Binding-site contacts:
Ligand atom NZ contacts residue TYR162 of chain 1.B at 3.5 Å (h-bond).
Ligand atom CB contacts residue HIS52 of chain 1.B at 3.6 Å.
Ligand atom CD contacts residue ASN153 of chain 1.B at 3.6 Å.
Ligand atom CE contacts residue ASP40 of chain 1.A at 3.4 Å.
Ligand atom N1 contacts residue VAL156 of chain 1.B at 3.6 Å.
Ligand atom CG contacts residue GLY154 of chain 1.B at 3.7 Å.
Ligand atom CD contacts residue PHE41 of chain 1.A at 3.4 Å (hydrophobic).
Ligand atom CB contacts residue TYR162 of chain 1.B at 3.7 Å (hydrophobic).
Ligand atom NZ contacts residue GLY39 of chain 1.A at 3.0 Å (h-bond).
Ligand atom CB contacts residue TYR131 of chain 1.B at 3.3 Å (hydrophobic).
Ligand atom CE contacts residue PHE41 of chain 1.A at 3.5 Å (hydrophobic).
Ligand atom CA contacts residue ASP130 of chain 1.B at 3.7 Å.
Ligand atom CB contacts residue ASP130 of chain 1.B at 3.5 Å.
Ligand atom CE contacts residue GLY152 of chain 1.B at 3.8 Å.
Ligand atom NZ contacts residue ASN153 of chain 1.B at 2.8 Å (h-bond).
Ligand atom O contacts residue GLY152 of chain 1.B at 3.5 Å (h-bond).
Ligand atom N contacts residue TYR162 of chain 1.B at 3.6 Å.
Ligand atom CD contacts residue TYR131 of chain 1.B at 3.4 Å (hydrophobic).
Ligand atom CB contacts residue ALA133 of chain 1.B at 3.6 Å (hydrophobic).
Ligand atom NZ contacts residue GLY152 of chain 1.B at 2.8 Å (h-bond).
Ligand atom C contacts residue TYR162 of chain 1.B at 3.7 Å (hydrophobic).
Ligand atom CG contacts residue TYR131 of chain 1.B at 3.6 Å (hydrophobic).
Ligand atom O contacts residue GLY154 of chain 1.B at 3.2 Å (h-bond).
Ligand atom CD contacts residue TYR162 of chain 1.B at 3.8 Å (hydrophobic).
Ligand atom CD contacts residue HIS52 of chain 1.B at 3.7 Å.
Ligand atom C contacts residue GLY152 of chain 1.B at 3.5 Å.
Ligand atom N2 contacts residue GLY160 of chain 1.B at 3.3 Å (h-bond).
Ligand atom NZ contacts residue ASP40 of chain 1.A at 3.3 Å (salt-bridge).
Ligand atom NZ contacts residue PHE41 of chain 1.A at 2.8 Å (h-bond).
Ligand atom C2 contacts residue ASP130 of chain 1.B at 3.6 Å.
Ligand atom CA contacts residue GLY152 of chain 1.B at 3.3 Å.
Ligand atom O contacts residue TYR162 of chain 1.B at 2.8 Å (h-bond).
Ligand atom CB contacts residue GLY154 of chain 1.B at 3.3 Å.
Ligand atom CE contacts residue ASN153 of chain 1.B at 3.5 Å.
Ligand atom NZ contacts residue SER136 of chain 1.B at 3.3 Å (h-bond).
Ligand atom N contacts residue ASP130 of chain 1.B at 2.8 Å (salt-bridge).
Ligand atom CD contacts residue GLY154 of chain 1.B at 3.6 Å.
Ligand atom N2 contacts residue ASP130 of chain 1.B at 2.8 Å (salt-bridge).
Ligand atom CE contacts residue SER136 of chain 1.B at 3.1 Å.
Ligand atom N contacts residue ALA133 of chain 1.B at 3.5 Å.

Sequence of chain 1.A:
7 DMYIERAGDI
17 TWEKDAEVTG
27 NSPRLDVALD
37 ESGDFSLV

A small-molecule ligand and the protein it binds are described below.
Small molecule (SMILES): CCCC[C@H]1NC(=O)CCNC(=O)CNC(=O)[C@H](N=C(N)N)CCCCNC(=O)[C@H](CCCCN)NC(=O)[C@H](CCCCN)NC1=O

Sequence of chain 1.B:
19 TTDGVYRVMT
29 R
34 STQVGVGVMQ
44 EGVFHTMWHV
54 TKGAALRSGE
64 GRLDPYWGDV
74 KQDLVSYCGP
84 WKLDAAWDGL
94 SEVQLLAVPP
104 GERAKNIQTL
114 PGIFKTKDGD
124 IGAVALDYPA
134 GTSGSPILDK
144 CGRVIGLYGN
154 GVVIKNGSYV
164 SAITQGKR